This protein binds this small molecule.
Small molecule (SMILES): Nc1nc2c(ncn2[C@H]2C[C@@H](COCCP(=O)(O)O)N(C(=O)CCP(=O)(O)O)C2)c(=O)[nH]1

Binding-site contacts:
Ligand atom O01 contacts residue ASP114 of chain 1.B at 2.5 Å (salt-bridge).
Ligand atom N29 contacts residue VAL167 of chain 1.B at 3.3 Å (h-bond).
Ligand atom O17 contacts residue ALA119 of chain 1.B at 2.9 Å (h-bond).
Ligand atom C28 contacts residue VAL167 of chain 1.B at 3.4 Å (hydrophobic).
Ligand atom O31 contacts residue VAL167 of chain 1.B at 2.9 Å (h-bond).
Ligand atom C22 contacts residue ASP117 of chain 1.B at 3.2 Å.
Ligand atom C26 contacts residue LYS145 of chain 1.B at 3.5 Å.
Ligand atom P02 contacts residue ASP114 of chain 1.B at 3.6 Å.
Ligand atom O03 contacts residue LEU53 of chain 1.B at 3.2 Å.
Ligand atom O01 contacts residue GLY171 of chain 1.B at 3.3 Å (h-bond).
Ligand atom C25 contacts residue ILE115 of chain 1.B at 3.5 Å (hydrophobic).
Ligand atom O17 contacts residue THR118 of chain 1.B at 3.3 Å (h-bond).
Ligand atom O04 contacts residue MG1 of chain 1.E at 2.2 Å.
Ligand atom C26 contacts residue VAL167 of chain 1.B at 3.6 Å (hydrophobic).
Ligand atom C06 contacts residue MG1 of chain 1.E at 3.5 Å.
Ligand atom C24 contacts residue ILE115 of chain 1.B at 3.6 Å (hydrophobic).
Ligand atom O04 contacts residue ARG179 of chain 1.B at 3.1 Å (salt-bridge).
Ligand atom C28 contacts residue PHE166 of chain 1.B at 3.4 Å (hydrophobic).
Ligand atom N27 contacts residue VAL167 of chain 1.B at 2.6 Å (h-bond).
Ligand atom O16 contacts residue THR118 of chain 1.B at 3.1 Å (h-bond).
Ligand atom O16 contacts residue LEU120 of chain 1.B at 3.3 Å (h-bond).
Ligand atom N29 contacts residue ASP173 of chain 1.B at 2.7 Å (salt-bridge).
Ligand atom P14 contacts residue THR118 of chain 1.B at 3.3 Å.
Ligand atom O03 contacts residue ASP114 of chain 1.B at 2.6 Å (salt-bridge).
Ligand atom C25 contacts residue LYS145 of chain 1.B at 3.5 Å.
Ligand atom O31 contacts residue PHE166 of chain 1.B at 3.4 Å.
Ligand atom O01 contacts residue GLY55 of chain 1.B at 3.2 Å.
Ligand atom P02 contacts residue MG1 of chain 1.E at 3.4 Å.
Ligand atom O15 contacts residue THR118 of chain 1.B at 2.6 Å (h-bond).
Ligand atom C26 contacts residue PHE166 of chain 1.B at 3.5 Å (hydrophobic).
Ligand atom O04 contacts residue GLY55 of chain 1.B at 2.9 Å (h-bond).
Ligand atom N27 contacts residue PHE166 of chain 1.B at 3.4 Å.
Ligand atom O01 contacts residue LEU172 of chain 1.B at 3.3 Å.
Ligand atom O15 contacts residue ASP117 of chain 1.B at 3.6 Å.
Ligand atom N23 contacts residue LYS145 of chain 1.B at 2.8 Å (salt-bridge).
Ligand atom O31 contacts residue LYS145 of chain 1.B at 2.9 Å (salt-bridge).
Ligand atom O31 contacts residue VAL165 of chain 1.B at 3.2 Å (h-bond).
Ligand atom O16 contacts residue THR121 of chain 1.B at 2.9 Å (h-bond).
Ligand atom O01 contacts residue ARG179 of chain 1.B at 3.2 Å (salt-bridge).
Ligand atom O17 contacts residue ASP117 of chain 1.B at 2.8 Å (salt-bridge).

Sequence of chain 1.B:
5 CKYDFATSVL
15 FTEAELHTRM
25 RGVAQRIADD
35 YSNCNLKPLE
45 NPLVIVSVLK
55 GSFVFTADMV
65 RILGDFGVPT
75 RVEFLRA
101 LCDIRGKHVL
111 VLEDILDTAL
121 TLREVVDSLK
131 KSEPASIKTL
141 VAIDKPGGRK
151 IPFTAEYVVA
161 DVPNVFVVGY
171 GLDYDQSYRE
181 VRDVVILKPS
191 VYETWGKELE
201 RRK